This protein binds this small molecule.
Small molecule (SMILES): O=C(NCCc1ccncc1)c1nc([C@@H]2CCCN2C(=O)OCc2ccccc2)[nH]c(=O)c1O

Binding-site contacts:
Ligand atom O16 contacts residue ILE58 of chain 5.A at 3.3 Å.
Ligand atom C33 contacts residue ILE58 of chain 5.A at 3.8 Å (hydrophobic).
Ligand atom O01 contacts residue GLU81 of chain 5.A at 3.4 Å (salt-bridge).
Ligand atom N32 contacts residue GLU46 of chain 5.A at 3.1 Å (salt-bridge).
Ligand atom C24 contacts residue MN1 of chain 5.E at 2.8 Å.
Ligand atom O08 contacts residue MN1 of chain 5.D at 2.2 Å.
Ligand atom O01 contacts residue MN1 of chain 5.D at 2.1 Å.
Ligand atom C02 contacts residue GLU120 of chain 5.A at 3.5 Å.
Ligand atom N26 contacts residue MN1 of chain 5.E at 3.9 Å.
Ligand atom O01 contacts residue GLU120 of chain 5.A at 3.2 Å (salt-bridge).
Ligand atom C34 contacts residue ALA40 of chain 5.A at 3.6 Å (hydrophobic).
Ligand atom O08 contacts residue GLY122 of chain 5.A at 3.9 Å.
Ligand atom C29 contacts residue TYR44 of chain 5.A at 3.6 Å (hydrophobic).
Ligand atom C28 contacts residue TYR44 of chain 5.A at 3.5 Å (hydrophobic).
Ligand atom C02 contacts residue HIS61 of chain 5.A at 3.5 Å.
Ligand atom C27 contacts residue TYR44 of chain 5.A at 3.9 Å (hydrophobic).
Ligand atom C07 contacts residue HIS61 of chain 5.A at 3.4 Å.
Ligand atom O08 contacts residue HIS61 of chain 5.A at 2.7 Å (h-bond).
Ligand atom O25 contacts residue MN1 of chain 5.E at 1.9 Å.
Ligand atom C07 contacts residue ILE121 of chain 5.A at 3.9 Å (hydrophobic).
Ligand atom C07 contacts residue GLU120 of chain 5.A at 3.5 Å.
Ligand atom N32 contacts residue TYR44 of chain 5.A at 4.0 Å.
Ligand atom C07 contacts residue MN1 of chain 5.D at 2.8 Å.
Ligand atom N06 contacts residue TYR131 of chain 5.A at 3.4 Å (h-bond).
Ligand atom O08 contacts residue GLU120 of chain 5.A at 3.2 Å (salt-bridge).
Ligand atom O15 contacts residue ILE58 of chain 5.A at 3.9 Å.
Ligand atom C02 contacts residue MN1 of chain 5.E at 3.2 Å.
Ligand atom O01 contacts residue ASP109 of chain 5.A at 2.8 Å (salt-bridge).
Ligand atom C02 contacts residue MN1 of chain 5.D at 2.8 Å.
Ligand atom C03 contacts residue MN1 of chain 5.E at 3.5 Å.
Ligand atom O01 contacts residue HIS61 of chain 5.A at 3.0 Å.
Ligand atom C33 contacts residue GLU46 of chain 5.A at 3.6 Å.
Ligand atom O08 contacts residue ILE121 of chain 5.A at 2.8 Å (h-bond).
Ligand atom C24 contacts residue GLU81 of chain 5.A at 3.7 Å.
Ligand atom O01 contacts residue MN1 of chain 5.E at 2.2 Å.
Ligand atom O25 contacts residue GLU81 of chain 5.A at 3.3 Å (salt-bridge).
Ligand atom C33 contacts residue ALA40 of chain 5.A at 3.9 Å (hydrophobic).
Ligand atom O25 contacts residue ASP109 of chain 5.A at 3.9 Å.
Ligand atom C31 contacts residue TYR44 of chain 5.A at 3.5 Å (hydrophobic).
Ligand atom C30 contacts residue TYR44 of chain 5.A at 3.3 Å (hydrophobic).

Sequence of chain 5.A:
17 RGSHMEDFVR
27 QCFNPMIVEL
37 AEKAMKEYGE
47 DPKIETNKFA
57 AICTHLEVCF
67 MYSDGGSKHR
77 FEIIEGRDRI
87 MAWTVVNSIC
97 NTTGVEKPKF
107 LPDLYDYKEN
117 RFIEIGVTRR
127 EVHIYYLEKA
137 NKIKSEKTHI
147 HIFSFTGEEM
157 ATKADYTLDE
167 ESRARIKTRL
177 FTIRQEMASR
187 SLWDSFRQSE